This small molecule binds to this protein.
Small molecule (SMILES): CC(C)C[C@H](NC(=O)[C@H](Cc1ccccc1)NC(=O)c1cnccn1)B(O)O

Sequence of chain 1.L:
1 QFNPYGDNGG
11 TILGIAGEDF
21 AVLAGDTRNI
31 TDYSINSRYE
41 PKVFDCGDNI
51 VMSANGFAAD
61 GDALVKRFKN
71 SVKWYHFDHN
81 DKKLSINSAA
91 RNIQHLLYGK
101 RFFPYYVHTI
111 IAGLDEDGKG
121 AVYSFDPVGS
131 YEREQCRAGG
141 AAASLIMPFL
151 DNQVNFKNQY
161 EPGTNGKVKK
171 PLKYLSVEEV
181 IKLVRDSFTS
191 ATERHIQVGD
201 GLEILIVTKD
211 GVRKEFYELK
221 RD

Binding-site contacts:
Ligand atom C22 contacts residue LYS33 of chain 1.K at 3.7 Å.
Ligand atom C22 contacts residue GLY47 of chain 1.K at 3.8 Å.
Ligand atom O19 contacts residue ALA20 of chain 1.K at 3.4 Å.
Ligand atom N4 contacts residue ASP126 of chain 1.L at 3.7 Å.
Ligand atom C18 contacts residue GLY47 of chain 1.K at 3.6 Å.
Ligand atom C6 contacts residue ALA27 of chain 1.K at 3.9 Å (hydrophobic).
Ligand atom C21 contacts residue LYS33 of chain 1.K at 3.8 Å.
Ligand atom C13 contacts residue GLY47 of chain 1.K at 3.7 Å.
Ligand atom C21 contacts residue ARG19 of chain 1.K at 4.0 Å.
Ligand atom C7 contacts residue THR21 of chain 1.K at 3.9 Å.
Ligand atom O27 contacts residue THR1 of chain 1.K at 2.4 Å (h-bond).
Ligand atom C25 contacts residue ALA49 of chain 1.K at 3.9 Å (hydrophobic).
Ligand atom C10 contacts residue GLY47 of chain 1.K at 3.6 Å.
Ligand atom C11 contacts residue THR21 of chain 1.K at 3.4 Å.
Ligand atom C17 contacts residue THR21 of chain 1.K at 3.6 Å.
Ligand atom C23 contacts residue GLY47 of chain 1.K at 3.7 Å.
Ligand atom N20 contacts residue THR1 of chain 1.K at 3.7 Å.
Ligand atom O8 contacts residue GLY47 of chain 1.K at 3.8 Å.
Ligand atom B26 contacts residue THR1 of chain 1.K at 1.4 Å.
Ligand atom C22 contacts residue THR1 of chain 1.K at 2.7 Å.
Ligand atom O8 contacts residue GLY48 of chain 1.K at 4.0 Å.
Ligand atom N1 contacts residue THR21 of chain 1.K at 3.0 Å (h-bond).
Ligand atom C6 contacts residue THR21 of chain 1.K at 3.8 Å.
Ligand atom N20 contacts residue GLY47 of chain 1.K at 2.8 Å (h-bond).
Ligand atom O8 contacts residue ALA49 of chain 1.K at 3.0 Å (h-bond).
Ligand atom C24 contacts residue THR45 of chain 1.K at 3.5 Å.
Ligand atom N9 contacts residue THR21 of chain 1.K at 3.0 Å (h-bond).
Ligand atom O19 contacts residue THR21 of chain 1.K at 3.0 Å (h-bond).
Ligand atom C2 contacts residue THR21 of chain 1.K at 3.9 Å.
Ligand atom C3 contacts residue ALA49 of chain 1.K at 3.6 Å (hydrophobic).
Ligand atom O27 contacts residue GLY47 of chain 1.K at 3.0 Å (h-bond).
Ligand atom C21 contacts residue GLY47 of chain 1.K at 3.8 Å.
Ligand atom C10 contacts residue THR21 of chain 1.K at 3.7 Å.
Ligand atom C21 contacts residue THR1 of chain 1.K at 2.4 Å.
Ligand atom C25 contacts residue ALA20 of chain 1.K at 3.6 Å (hydrophobic).
Ligand atom O28 contacts residue THR1 of chain 1.K at 2.3 Å (h-bond).
Ligand atom O28 contacts residue TYR170 of chain 1.K at 3.8 Å.
Ligand atom C23 contacts residue ALA49 of chain 1.K at 4.0 Å (hydrophobic).
Ligand atom C24 contacts residue ALA49 of chain 1.K at 3.8 Å (hydrophobic).
Ligand atom B26 contacts residue LYS33 of chain 1.K at 3.8 Å.

Sequence of chain 1.K:
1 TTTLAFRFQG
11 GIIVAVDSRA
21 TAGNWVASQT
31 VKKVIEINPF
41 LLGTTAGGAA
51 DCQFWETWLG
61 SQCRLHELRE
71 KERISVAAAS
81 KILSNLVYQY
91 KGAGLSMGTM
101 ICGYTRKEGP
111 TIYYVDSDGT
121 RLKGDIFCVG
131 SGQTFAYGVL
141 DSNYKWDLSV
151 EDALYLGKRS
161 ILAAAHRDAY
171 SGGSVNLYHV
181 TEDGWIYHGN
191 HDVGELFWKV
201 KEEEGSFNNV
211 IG